This protein binds this small molecule.
Small molecule (SMILES): CC(=O)N[C@H]1CO[C@H](CO[C@@H]2O[C@@H](C)[C@@H](O)[C@@H](O)[C@@H]2O)[C@@H](O)[C@@H]1O

Sequence of chain 1.A:
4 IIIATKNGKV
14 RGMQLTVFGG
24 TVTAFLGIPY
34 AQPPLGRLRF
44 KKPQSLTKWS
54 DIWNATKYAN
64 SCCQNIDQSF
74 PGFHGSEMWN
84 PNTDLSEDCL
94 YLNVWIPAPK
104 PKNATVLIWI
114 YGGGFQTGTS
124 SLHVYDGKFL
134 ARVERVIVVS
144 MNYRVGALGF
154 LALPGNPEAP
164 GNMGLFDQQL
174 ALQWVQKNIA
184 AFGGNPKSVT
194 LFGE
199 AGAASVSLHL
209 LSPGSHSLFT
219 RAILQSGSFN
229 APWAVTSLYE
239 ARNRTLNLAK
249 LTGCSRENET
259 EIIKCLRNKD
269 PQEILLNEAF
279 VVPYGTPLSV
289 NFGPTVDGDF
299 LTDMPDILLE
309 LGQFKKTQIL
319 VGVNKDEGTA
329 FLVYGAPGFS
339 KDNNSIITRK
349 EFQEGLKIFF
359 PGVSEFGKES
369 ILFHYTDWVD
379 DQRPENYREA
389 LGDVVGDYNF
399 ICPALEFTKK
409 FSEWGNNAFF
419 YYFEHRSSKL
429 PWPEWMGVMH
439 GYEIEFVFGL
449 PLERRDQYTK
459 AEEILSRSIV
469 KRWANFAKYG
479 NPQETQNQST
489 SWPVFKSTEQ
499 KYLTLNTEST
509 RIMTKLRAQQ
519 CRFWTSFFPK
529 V

Binding-site contacts:
Ligand atom N2 contacts residue ARG465 of chain 1.A at 4.1 Å.
Ligand atom O7 contacts residue ASN485 of chain 1.A at 3.5 Å (h-bond).
Ligand atom O7 contacts residue GLU482 of chain 1.A at 4.4 Å.
Ligand atom C2 contacts residue ASN485 of chain 1.A at 2.5 Å.
Ligand atom C4 contacts residue ASN485 of chain 1.A at 4.4 Å.
Ligand atom O5 contacts residue ASN485 of chain 1.A at 2.4 Å (h-bond).
Ligand atom C8 contacts residue LYS469 of chain 1.A at 3.7 Å.
Ligand atom C4 contacts residue ASN485 of chain 1.A at 4.2 Å.
Ligand atom O5 contacts residue ASN485 of chain 1.A at 4.5 Å.
Ligand atom C7 contacts residue GLU482 of chain 1.A at 4.3 Å.
Ligand atom C1 contacts residue ASN485 of chain 1.A at 1.4 Å.
Ligand atom C3 contacts residue ASN485 of chain 1.A at 3.8 Å.
Ligand atom O3 contacts residue ARG465 of chain 1.A at 3.5 Å.
Ligand atom C5 contacts residue ASN485 of chain 1.A at 3.5 Å.
Ligand atom C8 contacts residue GLU482 of chain 1.A at 3.7 Å.
Ligand atom N2 contacts residue ASN485 of chain 1.A at 2.9 Å (h-bond).
Ligand atom O7 contacts residue ARG465 of chain 1.A at 3.4 Å.
Ligand atom C7 contacts residue ASN485 of chain 1.A at 3.4 Å.
Ligand atom C7 contacts residue ARG465 of chain 1.A at 3.7 Å.
Ligand atom C6 contacts residue ASN485 of chain 1.A at 3.2 Å.
Ligand atom C2 contacts residue ARG465 of chain 1.A at 4.4 Å.
Ligand atom C8 contacts residue ARG465 of chain 1.A at 4.0 Å.
Ligand atom C5 contacts residue ASN485 of chain 1.A at 3.7 Å.
Ligand atom O7 contacts residue SER466 of chain 1.A at 4.1 Å.